This small molecule binds to this protein.
Small molecule (SMILES): Nc1ncnc2c1ncn2[C@@H]1O[C@H](COP(=O)(O)OP(=O)(O)OP(O)(O)=S)[C@@H](O)[C@H]1O

Sequence of chain 1.C:
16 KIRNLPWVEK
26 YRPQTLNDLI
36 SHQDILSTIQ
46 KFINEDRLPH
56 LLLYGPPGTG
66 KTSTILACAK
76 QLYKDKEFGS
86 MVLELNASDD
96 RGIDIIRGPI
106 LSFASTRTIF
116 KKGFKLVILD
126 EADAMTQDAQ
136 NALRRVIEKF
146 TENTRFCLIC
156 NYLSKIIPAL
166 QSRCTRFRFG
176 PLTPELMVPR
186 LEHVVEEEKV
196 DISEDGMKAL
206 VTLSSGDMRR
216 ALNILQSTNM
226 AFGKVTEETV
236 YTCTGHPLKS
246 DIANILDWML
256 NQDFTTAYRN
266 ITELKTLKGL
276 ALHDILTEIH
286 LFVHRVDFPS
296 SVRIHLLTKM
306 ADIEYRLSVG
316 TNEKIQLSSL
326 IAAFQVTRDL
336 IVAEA

Sequence of chain 1.D:
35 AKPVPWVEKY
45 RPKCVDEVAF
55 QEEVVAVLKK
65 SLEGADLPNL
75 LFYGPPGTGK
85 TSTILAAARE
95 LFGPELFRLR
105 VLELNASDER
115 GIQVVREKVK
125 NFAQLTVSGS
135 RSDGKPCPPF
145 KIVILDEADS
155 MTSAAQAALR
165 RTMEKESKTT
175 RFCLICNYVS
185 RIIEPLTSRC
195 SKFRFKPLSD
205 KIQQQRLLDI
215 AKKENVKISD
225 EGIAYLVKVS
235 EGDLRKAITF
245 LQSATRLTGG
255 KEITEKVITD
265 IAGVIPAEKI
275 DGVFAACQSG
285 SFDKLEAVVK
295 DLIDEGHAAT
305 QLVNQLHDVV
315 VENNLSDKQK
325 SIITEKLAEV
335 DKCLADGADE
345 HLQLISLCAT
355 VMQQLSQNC

Binding-site contacts:
Ligand atom O3B contacts residue LYS66 of chain 1.C at 3.3 Å (salt-bridge).
Ligand atom PB contacts residue ARG214 of chain 1.C at 3.6 Å.
Ligand atom O3' contacts residue ARG27 of chain 1.C at 3.5 Å.
Ligand atom O2' contacts residue TYR26 of chain 1.C at 2.5 Å (h-bond).
Ligand atom O2A contacts residue THR67 of chain 1.C at 3.5 Å (h-bond).
Ligand atom S1G contacts residue ARG214 of chain 1.C at 3.0 Å (salt-bridge).
Ligand atom O3G contacts residue ARG164 of chain 1.D at 3.4 Å (salt-bridge).
Ligand atom O2' contacts residue VAL23 of chain 1.C at 3.4 Å (h-bond).
Ligand atom O1B contacts residue MG1 of chain 1.O at 2.2 Å.
Ligand atom O2G contacts residue ARG164 of chain 1.D at 3.4 Å (salt-bridge).
Ligand atom O2' contacts residue LEU217 of chain 1.C at 3.5 Å.
Ligand atom N7 contacts residue THR64 of chain 1.C at 3.2 Å.
Ligand atom N7 contacts residue GLY65 of chain 1.C at 3.3 Å (h-bond).
Ligand atom C5' contacts residue ARG214 of chain 1.C at 3.4 Å.
Ligand atom PG contacts residue MG1 of chain 1.O at 3.5 Å.
Ligand atom O2G contacts residue ASN156 of chain 1.C at 2.8 Å (h-bond).
Ligand atom N6 contacts residue THR64 of chain 1.C at 3.4 Å (h-bond).
Ligand atom O1B contacts residue THR67 of chain 1.C at 2.7 Å (h-bond).
Ligand atom PB contacts residue MG1 of chain 1.O at 3.5 Å.
Ligand atom N7 contacts residue GLY63 of chain 1.C at 3.3 Å (h-bond).
Ligand atom N1 contacts residue LEU34 of chain 1.C at 3.5 Å.
Ligand atom O3A contacts residue ARG214 of chain 1.C at 3.0 Å (salt-bridge).
Ligand atom N6 contacts residue LEU34 of chain 1.C at 3.5 Å.
Ligand atom O2B contacts residue LYS66 of chain 1.C at 2.5 Å (salt-bridge).
Ligand atom O3G contacts residue MG1 of chain 1.O at 2.1 Å.
Ligand atom N1 contacts residue ILE35 of chain 1.C at 3.4 Å.
Ligand atom O2B contacts residue GLY65 of chain 1.C at 2.9 Å (h-bond).
Ligand atom O3' contacts residue VAL23 of chain 1.C at 2.6 Å (h-bond).
Ligand atom O1A contacts residue GLU168 of chain 1.D at 3.0 Å (salt-bridge).
Ligand atom PA contacts residue ARG214 of chain 1.C at 3.4 Å.
Ligand atom O3B contacts residue ARG214 of chain 1.C at 3.4 Å (salt-bridge).
Ligand atom S1G contacts residue ARG193 of chain 1.D at 2.8 Å (salt-bridge).
Ligand atom O2G contacts residue LYS66 of chain 1.C at 3.0 Å (salt-bridge).
Ligand atom C2' contacts residue TYR26 of chain 1.C at 3.5 Å (hydrophobic).
Ligand atom S1G contacts residue ARG164 of chain 1.D at 3.5 Å (salt-bridge).
Ligand atom O2A contacts residue GLY65 of chain 1.C at 3.3 Å.
Ligand atom O1A contacts residue ARG214 of chain 1.C at 2.8 Å (salt-bridge).
Ligand atom C8 contacts residue GLY63 of chain 1.C at 3.2 Å.
Ligand atom O3B contacts residue GLY63 of chain 1.C at 3.0 Å (h-bond).
Ligand atom O2A contacts residue SER68 of chain 1.C at 3.0 Å (h-bond).